Binding-site contacts:
Ligand atom C2 contacts residue THR301 of chain 1.N at 3.9 Å.
Ligand atom C21 contacts residue HIS233 of chain 1.N at 3.8 Å.
Ligand atom O26 contacts residue PGV1 of chain 1.SB at 3.5 Å (h-bond).
Ligand atom C24 contacts residue HIS103 of chain 1.P at 3.2 Å.
Ligand atom C9 contacts residue THR301 of chain 1.N at 4.5 Å.
Ligand atom C24 contacts residue HIS233 of chain 1.N at 3.8 Å.
Ligand atom C1 contacts residue THR301 of chain 1.N at 4.2 Å.
Ligand atom O3 contacts residue ASP300 of chain 1.N at 3.7 Å.
Ligand atom O25 contacts residue PGV1 of chain 1.SB at 3.7 Å.
Ligand atom O25 contacts residue HIS233 of chain 1.N at 3.9 Å.
Ligand atom C11 contacts residue TYR304 of chain 1.N at 4.4 Å (hydrophobic).
Ligand atom C12 contacts residue THR301 of chain 1.N at 3.6 Å.
Ligand atom O25 contacts residue HIS103 of chain 1.P at 3.1 Å (h-bond).
Ligand atom C22 contacts residue PGV1 of chain 1.SB at 4.4 Å.
Ligand atom C1 contacts residue ASP300 of chain 1.N at 4.4 Å.
Ligand atom C24 contacts residue TRP99 of chain 1.P at 3.8 Å (hydrophobic).
Ligand atom C19 contacts residue TYR304 of chain 1.N at 4.0 Å (hydrophobic).
Ligand atom C21 contacts residue TRP288 of chain 1.N at 4.1 Å (hydrophobic).
Ligand atom C2 contacts residue TYR304 of chain 1.N at 4.1 Å (hydrophobic).
Ligand atom C7 contacts residue PGV1 of chain 1.SB at 4.3 Å.
Ligand atom C24 contacts residue PGV1 of chain 1.SB at 4.0 Å.
Ligand atom C11 contacts residue THR301 of chain 1.N at 3.5 Å.
Ligand atom C16 contacts residue PGV1 of chain 1.SB at 4.0 Å.
Ligand atom O26 contacts residue HIS103 of chain 1.P at 2.5 Å (h-bond).
Ligand atom O12 contacts residue THR301 of chain 1.N at 2.6 Å (h-bond).
Ligand atom C23 contacts residue TRP99 of chain 1.P at 4.0 Å (hydrophobic).
Ligand atom C2 contacts residue ASP300 of chain 1.N at 3.7 Å.
Ligand atom O26 contacts residue HIS233 of chain 1.N at 4.1 Å.
Ligand atom C15 contacts residue PGV1 of chain 1.SB at 3.8 Å.
Ligand atom O26 contacts residue TRP99 of chain 1.P at 3.0 Å (h-bond).
Ligand atom C1 contacts residue TYR304 of chain 1.N at 3.4 Å (hydrophobic).
Ligand atom C23 contacts residue HIS233 of chain 1.N at 3.7 Å.
Ligand atom C11 contacts residue PHE305 of chain 1.N at 4.2 Å (hydrophobic).
Ligand atom C12 contacts residue PHE305 of chain 1.N at 4.0 Å (hydrophobic).

Sequence of chain 1.N:
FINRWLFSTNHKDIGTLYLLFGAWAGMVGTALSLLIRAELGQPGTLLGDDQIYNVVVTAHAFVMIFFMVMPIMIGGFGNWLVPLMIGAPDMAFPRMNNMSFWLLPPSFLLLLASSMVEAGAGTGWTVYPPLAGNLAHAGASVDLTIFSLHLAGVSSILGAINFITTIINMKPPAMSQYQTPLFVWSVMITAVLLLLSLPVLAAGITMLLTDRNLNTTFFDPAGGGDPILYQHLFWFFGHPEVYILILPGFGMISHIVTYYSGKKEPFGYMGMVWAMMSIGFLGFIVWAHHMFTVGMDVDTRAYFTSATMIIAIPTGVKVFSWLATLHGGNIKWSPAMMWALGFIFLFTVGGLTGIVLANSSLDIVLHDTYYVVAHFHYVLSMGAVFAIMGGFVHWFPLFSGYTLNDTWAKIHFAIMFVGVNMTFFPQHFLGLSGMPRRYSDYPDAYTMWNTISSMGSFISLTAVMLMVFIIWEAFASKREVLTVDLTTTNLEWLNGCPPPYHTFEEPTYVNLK

This small molecule binds to this protein.
Small molecule (SMILES): C[C@H](CCC(=O)O)[C@H]1CC[C@H]2[C@@H]3[C@H](O)C[C@@H]4C[C@H](O)CC[C@]4(C)[C@H]3C[C@H](O)[C@]12C

Sequence of chain 1.P:
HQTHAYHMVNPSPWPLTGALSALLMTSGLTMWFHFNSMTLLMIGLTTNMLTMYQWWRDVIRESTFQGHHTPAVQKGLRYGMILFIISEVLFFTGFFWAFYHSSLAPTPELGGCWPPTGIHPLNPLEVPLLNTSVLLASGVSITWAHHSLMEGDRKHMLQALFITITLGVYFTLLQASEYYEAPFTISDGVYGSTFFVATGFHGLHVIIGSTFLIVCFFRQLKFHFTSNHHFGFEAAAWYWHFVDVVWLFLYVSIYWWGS